The protein below binds the small molecule below.
Small molecule (SMILES): C=CC1=C[C@@H]2[C@@H]3O[C@]4(C[C@H]5CCC[C@@]6(CC[C@@]7(O[C@@H](CC[C@@]7(C)O)C/C(C)=C/CCC7=NC[C@H](C)[C@@H](C)C[C@@]72CC1)O6)O5)C[C@@H](C)[C@@H](O)[C@H]3O4

Sequence of chain 1.G:
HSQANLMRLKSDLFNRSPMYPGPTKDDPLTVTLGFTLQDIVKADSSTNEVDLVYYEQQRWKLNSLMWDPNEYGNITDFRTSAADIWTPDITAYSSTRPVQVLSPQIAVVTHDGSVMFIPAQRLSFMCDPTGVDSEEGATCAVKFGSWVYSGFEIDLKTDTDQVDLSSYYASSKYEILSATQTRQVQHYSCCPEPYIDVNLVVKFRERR

Sequence of chain 1.H:
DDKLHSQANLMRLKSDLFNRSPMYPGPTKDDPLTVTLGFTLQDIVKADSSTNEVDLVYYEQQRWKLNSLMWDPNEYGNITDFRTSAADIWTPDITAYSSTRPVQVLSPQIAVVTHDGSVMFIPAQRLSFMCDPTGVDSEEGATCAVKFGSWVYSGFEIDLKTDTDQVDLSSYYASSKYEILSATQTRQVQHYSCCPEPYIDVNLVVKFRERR

Binding-site contacts:
Ligand atom C35 contacts residue ILE127 of chain 1.G at 3.9 Å (hydrophobic).
Ligand atom C37 contacts residue ILE127 of chain 1.G at 3.7 Å (hydrophobic).
Ligand atom C49 contacts residue VAL157 of chain 1.H at 3.7 Å (hydrophobic).
Ligand atom C9 contacts residue TYR102 of chain 1.H at 3.6 Å (hydrophobic).
Ligand atom O52 contacts residue TYR204 of chain 1.H at 2.6 Å (h-bond).
Ligand atom C13 contacts residue TYR64 of chain 1.G at 3.6 Å (hydrophobic).
Ligand atom C81 contacts residue TYR197 of chain 1.H at 3.8 Å (hydrophobic).
Ligand atom C64 contacts residue ILE127 of chain 1.G at 3.7 Å (hydrophobic).
Ligand atom N31 contacts residue TRP156 of chain 1.H at 2.8 Å (h-bond).
Ligand atom C22 contacts residue TYR197 of chain 1.H at 3.3 Å (hydrophobic).
Ligand atom C50 contacts residue VAL157 of chain 1.H at 3.5 Å (hydrophobic).
Ligand atom C2 contacts residue SER176 of chain 1.G at 3.6 Å.
Ligand atom C53 contacts residue ARG88 of chain 1.G at 3.9 Å.
Ligand atom O66 contacts residue THR45 of chain 1.G at 3.4 Å (h-bond).
Ligand atom C8 contacts residue TYR64 of chain 1.G at 3.6 Å (hydrophobic).
Ligand atom C60 contacts residue TYR204 of chain 1.H at 3.7 Å (hydrophobic).
Ligand atom C80 contacts residue TYR204 of chain 1.H at 3.4 Å (hydrophobic).
Ligand atom C30 contacts residue TYR102 of chain 1.H at 3.5 Å (hydrophobic).
Ligand atom C32 contacts residue TRP156 of chain 1.H at 3.9 Å (hydrophobic).
Ligand atom C30 contacts residue SER155 of chain 1.H at 3.1 Å.
Ligand atom C35 contacts residue TRP156 of chain 1.H at 3.5 Å (hydrophobic).
Ligand atom C33 contacts residue TRP156 of chain 1.H at 3.7 Å (hydrophobic).
Ligand atom C36 contacts residue TRP156 of chain 1.H at 3.9 Å (hydrophobic).
Ligand atom C36 contacts residue ILE127 of chain 1.G at 3.6 Å (hydrophobic).
Ligand atom C22 contacts residue TYR204 of chain 1.H at 3.8 Å (hydrophobic).
Ligand atom C60 contacts residue TYR197 of chain 1.H at 3.8 Å (hydrophobic).
Ligand atom C6 contacts residue TYR204 of chain 1.H at 3.5 Å (hydrophobic).
Ligand atom C13 contacts residue TYR197 of chain 1.H at 3.7 Å (hydrophobic).
Ligand atom C23 contacts residue TYR204 of chain 1.H at 3.8 Å (hydrophobic).
Ligand atom C51 contacts residue TYR204 of chain 1.H at 3.7 Å (hydrophobic).
Ligand atom C38 contacts residue TRP156 of chain 1.H at 3.8 Å (hydrophobic).
Ligand atom C67 contacts residue THR45 of chain 1.G at 3.3 Å.
Ligand atom C10 contacts residue TRP156 of chain 1.H at 3.6 Å (hydrophobic).
Ligand atom C9 contacts residue TYR64 of chain 1.G at 3.6 Å (hydrophobic).
Ligand atom C34 contacts residue TRP156 of chain 1.H at 3.3 Å (hydrophobic).
Ligand atom C30 contacts residue TRP156 of chain 1.H at 3.1 Å (hydrophobic).
Ligand atom O44 contacts residue TYR204 of chain 1.H at 3.2 Å (h-bond).
Ligand atom O66 contacts residue ASP173 of chain 1.G at 3.8 Å.
Ligand atom C38 contacts residue VAL157 of chain 1.H at 3.8 Å (hydrophobic).
Ligand atom C6 contacts residue TRP156 of chain 1.H at 3.7 Å (hydrophobic).